Sequence of chain 48.A:
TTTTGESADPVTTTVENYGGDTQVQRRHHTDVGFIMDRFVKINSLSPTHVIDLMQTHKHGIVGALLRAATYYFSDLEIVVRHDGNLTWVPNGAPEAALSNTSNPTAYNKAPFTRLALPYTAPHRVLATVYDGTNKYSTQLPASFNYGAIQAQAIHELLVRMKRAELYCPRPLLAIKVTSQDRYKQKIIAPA

Binding-site contacts:
Ligand atom O3S contacts residue LYS193 of chain 48.A at 3.1 Å (salt-bridge).
Ligand atom O3S contacts residue THR134 of chain 48.B at 3.3 Å (h-bond).
Ligand atom C6 contacts residue THR134 of chain 48.B at 3.5 Å.
Ligand atom C3 contacts residue ARG56 of chain 47.C at 3.9 Å.
Ligand atom O3 contacts residue ARG56 of chain 47.C at 3.9 Å.
Ligand atom O4 contacts residue THR195 of chain 48.A at 3.7 Å.
Ligand atom C6 contacts residue ARG135 of chain 48.B at 3.8 Å.
Ligand atom C4 contacts residue LYS193 of chain 48.A at 3.4 Å.
Ligand atom O2S contacts residue ARG56 of chain 47.C at 4.1 Å.
Ligand atom O4S contacts residue ARG56 of chain 47.C at 2.5 Å (salt-bridge).
Ligand atom O1S contacts residue ASP58 of chain 47.C at 4.1 Å.
Ligand atom O5 contacts residue ARG135 of chain 48.B at 3.2 Å.
Ligand atom C1 contacts residue ASP133 of chain 48.B at 4.0 Å.
Ligand atom N2 contacts residue ARG56 of chain 47.C at 3.9 Å.
Ligand atom C3 contacts residue LYS193 of chain 48.A at 3.6 Å.
Ligand atom S2 contacts residue ARG56 of chain 47.C at 3.4 Å (salt-bridge).
Ligand atom O3 contacts residue LYS193 of chain 48.A at 2.8 Å (salt-bridge).
Ligand atom O1S contacts residue ASP59 of chain 47.C at 3.0 Å.
Ligand atom S1 contacts residue ASP58 of chain 47.C at 3.7 Å.
Ligand atom O1 contacts residue ASP133 of chain 48.B at 4.1 Å.
Ligand atom O6S contacts residue ASN88 of chain 47.C at 3.9 Å.
Ligand atom O6B contacts residue LYS193 of chain 48.A at 4.1 Å.
Ligand atom O5S contacts residue ARG56 of chain 47.C at 3.6 Å (salt-bridge).
Ligand atom O6S contacts residue ARG135 of chain 48.B at 3.7 Å.
Ligand atom S2 contacts residue ARG135 of chain 48.B at 4.0 Å.
Ligand atom C2 contacts residue LYS193 of chain 48.A at 3.6 Å.
Ligand atom O3 contacts residue ASP59 of chain 47.C at 4.0 Å.
Ligand atom S2 contacts residue ASN88 of chain 47.C at 4.0 Å.
Ligand atom S1 contacts residue ASP59 of chain 47.C at 3.7 Å.
Ligand atom O5S contacts residue ASN88 of chain 47.C at 3.0 Å (h-bond).
Ligand atom O5 contacts residue LYS193 of chain 48.A at 3.6 Å.
Ligand atom O6 contacts residue ARG135 of chain 48.B at 3.6 Å.
Ligand atom O2S contacts residue ASP59 of chain 47.C at 3.2 Å.
Ligand atom O2S contacts residue ASP58 of chain 47.C at 2.3 Å (salt-bridge).
Ligand atom O6S contacts residue ARG56 of chain 47.C at 3.7 Å.
Ligand atom O5S contacts residue ARG135 of chain 48.B at 3.6 Å.
Ligand atom C5 contacts residue ARG135 of chain 48.B at 4.1 Å.
Ligand atom C5 contacts residue THR134 of chain 48.B at 3.9 Å.
Ligand atom O6 contacts residue LYS193 of chain 48.A at 3.5 Å.
Ligand atom O6S contacts residue LYS193 of chain 48.A at 3.4 Å.

Sequence of chain 48.B:
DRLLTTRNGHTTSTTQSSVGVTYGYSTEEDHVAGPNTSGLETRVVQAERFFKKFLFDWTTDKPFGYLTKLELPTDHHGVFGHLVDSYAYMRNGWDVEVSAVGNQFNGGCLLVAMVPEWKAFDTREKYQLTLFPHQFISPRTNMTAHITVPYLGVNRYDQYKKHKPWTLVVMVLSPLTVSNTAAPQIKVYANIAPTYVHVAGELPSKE

Sequence of chain 47.C:
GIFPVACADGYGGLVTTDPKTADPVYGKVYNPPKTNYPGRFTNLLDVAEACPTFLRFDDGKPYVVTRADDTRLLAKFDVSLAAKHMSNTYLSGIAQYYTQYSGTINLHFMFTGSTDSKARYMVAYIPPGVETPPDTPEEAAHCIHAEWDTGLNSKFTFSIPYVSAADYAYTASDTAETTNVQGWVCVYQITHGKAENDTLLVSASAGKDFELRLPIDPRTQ

A small-molecule ligand and the protein it binds are described below.
Small molecule (SMILES): O=C(O)[C@@H]1O[C@@H](O[C@H]2[C@H](O)[C@@H](NS(=O)(=O)O)[C@@H](O)O[C@@H]2COS(=O)(=O)O)[C@H](OS(=O)(=O)O)[C@@H](O)[C@@H]1O[C@H]1O[C@H](COS(=O)(=O)O)[C@@H](O)[C@H](O)[C@H]1NS(=O)(=O)O